This protein binds this small molecule.
Small molecule (SMILES): OC[C@H]1O[C@@H]2O[C@H]3[C@H](O)[C@@H](O)[C@@H](O[C@H]4[C@H](O)[C@@H](O)[C@@H](O[C@H]5[C@H](O)[C@@H](O)[C@@H](O[C@H]6[C@H](O)[C@@H](O)[C@@H](O[C@H]7[C@H](O)[C@@H](O)[C@@H](O[C@H]8[C@H](O)[C@@H](O)[C@@H](O[C@H]1[C@H](O)[C@H]2O)O[C@@H]8CO)O[C@@H]7CO)O[C@@H]6CO)O[C@@H]5CO)O[C@@H]4CO)O[C@@H]3CO

Sequence of chain 1.B:
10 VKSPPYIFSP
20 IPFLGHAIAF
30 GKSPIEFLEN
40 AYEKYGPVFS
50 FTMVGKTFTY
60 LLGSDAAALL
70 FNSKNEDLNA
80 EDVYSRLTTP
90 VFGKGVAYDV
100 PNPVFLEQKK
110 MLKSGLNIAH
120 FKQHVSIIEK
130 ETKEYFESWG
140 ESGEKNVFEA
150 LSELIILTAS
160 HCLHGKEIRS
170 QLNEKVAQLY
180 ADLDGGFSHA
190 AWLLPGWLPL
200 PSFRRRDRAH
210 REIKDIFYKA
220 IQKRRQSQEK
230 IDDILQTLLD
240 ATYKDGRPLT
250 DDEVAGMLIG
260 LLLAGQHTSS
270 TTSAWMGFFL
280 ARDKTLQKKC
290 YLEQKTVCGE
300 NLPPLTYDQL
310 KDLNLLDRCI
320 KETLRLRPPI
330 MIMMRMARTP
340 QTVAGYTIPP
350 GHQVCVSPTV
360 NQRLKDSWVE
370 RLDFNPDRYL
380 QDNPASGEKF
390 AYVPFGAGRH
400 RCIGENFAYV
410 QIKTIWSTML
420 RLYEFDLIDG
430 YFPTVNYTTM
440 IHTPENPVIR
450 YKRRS

Binding-site contacts:
Ligand atom O2 contacts residue TYR15 of chain 1.B at 3.6 Å.
Ligand atom C3 contacts residue SER18 of chain 1.B at 4.3 Å.
Ligand atom C6 contacts residue ASN445 of chain 1.A at 3.4 Å.
Ligand atom C1 contacts residue TYR430 of chain 1.A at 3.8 Å (hydrophobic).
Ligand atom C5 contacts residue PHE17 of chain 1.B at 3.9 Å (hydrophobic).
Ligand atom O2 contacts residue TYR44 of chain 1.B at 3.4 Å.
Ligand atom O5 contacts residue TYR430 of chain 1.A at 3.2 Å.
Ligand atom C5 contacts residue ASN445 of chain 1.A at 4.0 Å.
Ligand atom O3 contacts residue TYR430 of chain 1.A at 4.2 Å.
Ligand atom O6 contacts residue ASP428 of chain 1.A at 4.1 Å.
Ligand atom C4 contacts residue PHE17 of chain 1.B at 4.1 Å (hydrophobic).
Ligand atom C3 contacts residue PRO14 of chain 1.B at 4.4 Å (hydrophobic).
Ligand atom O3 contacts residue ILE16 of chain 1.B at 4.0 Å.
Ligand atom O3 contacts residue PRO14 of chain 1.B at 3.4 Å.
Ligand atom C3 contacts residue TYR44 of chain 1.B at 3.6 Å (hydrophobic).
Ligand atom C2 contacts residue SER18 of chain 1.B at 4.0 Å.
Ligand atom C6 contacts residue PHE17 of chain 1.B at 4.3 Å (hydrophobic).
Ligand atom C4 contacts residue TYR430 of chain 1.A at 4.1 Å (hydrophobic).
Ligand atom O6 contacts residue ASN445 of chain 1.A at 3.5 Å (h-bond).
Ligand atom O2 contacts residue SER18 of chain 1.B at 2.9 Å (h-bond).
Ligand atom O2 contacts residue PHE17 of chain 1.B at 3.7 Å.
Ligand atom O2 contacts residue PRO19 of chain 1.B at 4.3 Å.
Ligand atom O3 contacts residue TYR15 of chain 1.B at 3.1 Å (h-bond).
Ligand atom C3 contacts residue PHE17 of chain 1.B at 4.0 Å (hydrophobic).
Ligand atom O3 contacts residue PHE17 of chain 1.B at 4.3 Å.
Ligand atom C2 contacts residue ASN445 of chain 1.A at 4.2 Å.
Ligand atom C3 contacts residue TYR15 of chain 1.B at 3.9 Å (hydrophobic).
Ligand atom O3 contacts residue SER18 of chain 1.B at 4.1 Å.
Ligand atom O2 contacts residue PRO13 of chain 1.B at 3.5 Å (h-bond).
Ligand atom C6 contacts residue TYR430 of chain 1.A at 3.7 Å (hydrophobic).
Ligand atom O4 contacts residue PHE17 of chain 1.B at 3.5 Å.
Ligand atom C2 contacts residue TYR44 of chain 1.B at 3.4 Å (hydrophobic).
Ligand atom O3 contacts residue PRO19 of chain 1.B at 3.8 Å.
Ligand atom O3 contacts residue TYR44 of chain 1.B at 2.7 Å (h-bond).
Ligand atom C1 contacts residue ASN445 of chain 1.A at 3.8 Å.
Ligand atom C5 contacts residue TYR430 of chain 1.A at 4.1 Å (hydrophobic).
Ligand atom O6 contacts residue TYR430 of chain 1.A at 3.9 Å.
Ligand atom O5 contacts residue ASN445 of chain 1.A at 3.3 Å (h-bond).
Ligand atom O2 contacts residue PRO14 of chain 1.B at 4.1 Å.
Ligand atom O4 contacts residue TYR15 of chain 1.B at 4.2 Å.

Sequence of chain 1.A:
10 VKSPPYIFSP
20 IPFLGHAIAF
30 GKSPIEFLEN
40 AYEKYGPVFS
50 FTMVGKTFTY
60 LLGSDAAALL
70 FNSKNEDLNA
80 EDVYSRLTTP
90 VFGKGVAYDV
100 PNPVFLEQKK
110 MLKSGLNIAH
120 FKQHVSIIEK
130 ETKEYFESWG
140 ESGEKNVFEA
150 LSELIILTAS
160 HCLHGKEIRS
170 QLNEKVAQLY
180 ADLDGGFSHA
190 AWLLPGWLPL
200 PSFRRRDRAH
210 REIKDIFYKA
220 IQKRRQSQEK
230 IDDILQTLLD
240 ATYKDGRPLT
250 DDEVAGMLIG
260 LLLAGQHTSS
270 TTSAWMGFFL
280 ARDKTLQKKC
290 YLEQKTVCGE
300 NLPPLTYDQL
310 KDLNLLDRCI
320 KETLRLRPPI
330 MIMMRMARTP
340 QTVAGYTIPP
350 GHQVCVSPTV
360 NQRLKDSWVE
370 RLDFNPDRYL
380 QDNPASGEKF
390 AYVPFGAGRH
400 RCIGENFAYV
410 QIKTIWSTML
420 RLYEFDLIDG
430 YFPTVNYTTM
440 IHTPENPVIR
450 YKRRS